Sequence of chain 1.D:
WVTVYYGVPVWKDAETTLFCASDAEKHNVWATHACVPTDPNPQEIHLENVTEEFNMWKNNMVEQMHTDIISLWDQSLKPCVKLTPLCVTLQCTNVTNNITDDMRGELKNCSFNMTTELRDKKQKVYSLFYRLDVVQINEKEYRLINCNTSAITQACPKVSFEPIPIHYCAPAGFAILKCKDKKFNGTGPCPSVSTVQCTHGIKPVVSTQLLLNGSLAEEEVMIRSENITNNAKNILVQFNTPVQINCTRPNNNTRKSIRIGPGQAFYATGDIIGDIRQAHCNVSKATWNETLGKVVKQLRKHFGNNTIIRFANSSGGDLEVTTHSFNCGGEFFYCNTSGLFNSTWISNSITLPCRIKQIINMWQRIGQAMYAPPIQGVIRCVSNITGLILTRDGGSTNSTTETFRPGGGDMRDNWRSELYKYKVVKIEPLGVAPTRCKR

The small molecule below binds the protein below.
Small molecule (SMILES): CC(=O)N[C@H]1[C@H](O[C@H]2[C@H](O)[C@@H](NC(C)=O)CO[C@@H]2CO)O[C@H](CO)[C@@H](O)[C@@H]1O

Binding-site contacts:
Ligand atom C5 contacts residue ASN451 of chain 1.D at 3.7 Å.
Ligand atom N2 contacts residue PRO296 of chain 1.D at 3.8 Å.
Ligand atom C2 contacts residue PRO296 of chain 1.D at 4.5 Å (hydrophobic).
Ligand atom C1 contacts residue ASN451 of chain 1.D at 1.5 Å.
Ligand atom C7 contacts residue LEU270 of chain 1.D at 4.4 Å (hydrophobic).
Ligand atom C7 contacts residue PRO296 of chain 1.D at 3.5 Å (hydrophobic).
Ligand atom C3 contacts residue ASN451 of chain 1.D at 3.7 Å.
Ligand atom O7 contacts residue PRO296 of chain 1.D at 3.6 Å.
Ligand atom C7 contacts residue ASN451 of chain 1.D at 3.9 Å.
Ligand atom O7 contacts residue ASN451 of chain 1.D at 4.4 Å.
Ligand atom O5 contacts residue ASN451 of chain 1.D at 2.4 Å (h-bond).
Ligand atom C8 contacts residue LEU270 of chain 1.D at 3.5 Å (hydrophobic).
Ligand atom C2 contacts residue ASN451 of chain 1.D at 2.4 Å.
Ligand atom N2 contacts residue ASN451 of chain 1.D at 2.9 Å (h-bond).
Ligand atom C4 contacts residue ASN451 of chain 1.D at 4.3 Å.
Ligand atom C8 contacts residue PRO296 of chain 1.D at 3.6 Å (hydrophobic).
Ligand atom N2 contacts residue LEU270 of chain 1.D at 4.3 Å.